Sequence of chain 1.A:
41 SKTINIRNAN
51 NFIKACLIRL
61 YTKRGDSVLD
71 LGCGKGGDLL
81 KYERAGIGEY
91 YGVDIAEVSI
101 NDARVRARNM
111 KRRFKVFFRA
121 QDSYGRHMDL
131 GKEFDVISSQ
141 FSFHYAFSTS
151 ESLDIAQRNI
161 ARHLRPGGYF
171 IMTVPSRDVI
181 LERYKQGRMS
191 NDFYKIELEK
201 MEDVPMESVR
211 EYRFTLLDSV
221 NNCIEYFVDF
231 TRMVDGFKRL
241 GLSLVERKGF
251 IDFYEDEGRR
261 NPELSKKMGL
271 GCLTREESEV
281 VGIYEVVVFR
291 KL

Binding-site contacts:
Ligand atom N3A contacts residue TYR284 of chain 1.A at 3.1 Å (h-bond).
Ligand atom O2A contacts residue LYS75 of chain 1.A at 2.8 Å (salt-bridge).
Ligand atom O2G contacts residue LYS75 of chain 1.A at 3.7 Å.
Ligand atom O4D contacts residue LEU216 of chain 1.A at 4.0 Å.
Ligand atom N2A contacts residue GLU225 of chain 1.A at 3.3 Å (salt-bridge).
Ligand atom N3A contacts residue PHE214 of chain 1.A at 3.5 Å.
Ligand atom C2A contacts residue PHE214 of chain 1.A at 3.6 Å (hydrophobic).
Ligand atom N1A contacts residue GLU225 of chain 1.A at 3.0 Å (salt-bridge).
Ligand atom O2D contacts residue TYR284 of chain 1.A at 2.8 Å (h-bond).
Ligand atom O1A contacts residue LYS75 of chain 1.A at 4.0 Å.
Ligand atom N1A contacts residue HIS144 of chain 1.A at 3.9 Å.
Ligand atom C6A contacts residue PHE141 of chain 1.A at 3.5 Å (hydrophobic).
Ligand atom O1B contacts residue ASN51 of chain 1.A at 4.1 Å.
Ligand atom C2D contacts residue TYR284 of chain 1.A at 3.8 Å (hydrophobic).
Ligand atom C2A contacts residue GLU225 of chain 1.A at 3.6 Å.
Ligand atom O6A contacts residue GLU225 of chain 1.A at 3.1 Å (salt-bridge).
Ligand atom O2G contacts residue GLY77 of chain 1.A at 4.0 Å.
Ligand atom O2B contacts residue LYS75 of chain 1.A at 3.4 Å.
Ligand atom C6A contacts residue HIS144 of chain 1.A at 3.9 Å.
Ligand atom C3D contacts residue ASN50 of chain 1.A at 3.8 Å.
Ligand atom C1D contacts residue LEU216 of chain 1.A at 3.7 Å (hydrophobic).
Ligand atom PA contacts residue LYS75 of chain 1.A at 3.9 Å.
Ligand atom O6A contacts residue HIS144 of chain 1.A at 3.1 Å (h-bond).
Ligand atom O1G contacts residue GLY77 of chain 1.A at 3.6 Å.
Ligand atom O1B contacts residue LYS54 of chain 1.A at 4.1 Å.
Ligand atom O2G contacts residue ARG106 of chain 1.A at 3.7 Å.
Ligand atom N2A contacts residue PHE214 of chain 1.A at 3.5 Å.
Ligand atom C2A contacts residue TYR284 of chain 1.A at 3.7 Å (hydrophobic).
Ligand atom C6A contacts residue GLU225 of chain 1.A at 3.2 Å.
Ligand atom O3D contacts residue ASN50 of chain 1.A at 2.9 Å (h-bond).
Ligand atom N2A contacts residue PRO175 of chain 1.A at 3.5 Å.
Ligand atom O5E contacts residue ARG106 of chain 1.A at 3.8 Å.
Ligand atom N2A contacts residue TYR284 of chain 1.A at 3.3 Å.
Ligand atom O2B contacts residue GLY77 of chain 1.A at 3.8 Å.
Ligand atom C5A contacts residue PHE141 of chain 1.A at 4.0 Å (hydrophobic).
Ligand atom O2D contacts residue ASN50 of chain 1.A at 3.5 Å (h-bond).
Ligand atom O1B contacts residue GLY77 of chain 1.A at 4.0 Å.
Ligand atom O6A contacts residue PHE141 of chain 1.A at 3.1 Å (h-bond).
Ligand atom O2D contacts residue LEU216 of chain 1.A at 3.8 Å.
Ligand atom O3A contacts residue LYS75 of chain 1.A at 4.1 Å.

The small molecule below binds the protein below.
Small molecule (SMILES): C[n+]1cn([C@@H]2O[C@H](CO[P](=O)(O)OP(=O)(O)O[P](=O)(O)OC[C@H]3O[C@@H](n4cnc5c(=O)[nH]c(N)nc54)[C@H](O)[C@@H]3O)[C@@H](O)[C@H]2O)c2nc(N)[nH]c(=O)c21